Binding-site contacts:
Ligand atom C2 contacts residue ASN1095 of chain 1.C at 2.6 Å.
Ligand atom C8 contacts residue THR1097 of chain 1.C at 4.0 Å.
Ligand atom O5 contacts residue HIS1098 of chain 1.C at 2.7 Å (h-bond).
Ligand atom C6 contacts residue HIS1098 of chain 1.C at 2.9 Å.
Ligand atom O5 contacts residue ASN1095 of chain 1.C at 3.7 Å.
Ligand atom O7 contacts residue THR1097 of chain 1.C at 2.1 Å (h-bond).
Ligand atom C1 contacts residue HIS1098 of chain 1.C at 3.1 Å.
Ligand atom C2 contacts residue THR1097 of chain 1.C at 4.4 Å.
Ligand atom O4 contacts residue HIS1098 of chain 1.C at 4.3 Å.
Ligand atom O7 contacts residue HIS1098 of chain 1.C at 4.0 Å.
Ligand atom O7 contacts residue ASN1095 of chain 1.C at 2.2 Å (h-bond).
Ligand atom C5 contacts residue HIS1098 of chain 1.C at 2.5 Å.
Ligand atom C3 contacts residue ASN1095 of chain 1.C at 4.0 Å.
Ligand atom C4 contacts residue HIS1098 of chain 1.C at 3.8 Å.
Ligand atom C2 contacts residue HIS1098 of chain 1.C at 4.3 Å.
Ligand atom N2 contacts residue THR1097 of chain 1.C at 4.1 Å.
Ligand atom C1 contacts residue THR1097 of chain 1.C at 3.5 Å.
Ligand atom O5 contacts residue THR1097 of chain 1.C at 4.4 Å.
Ligand atom O5 contacts residue PHE1100 of chain 1.C at 4.2 Å.
Ligand atom C7 contacts residue THR1097 of chain 1.C at 3.2 Å.
Ligand atom C1 contacts residue ASN1095 of chain 1.C at 2.3 Å.
Ligand atom C8 contacts residue ASN1095 of chain 1.C at 2.9 Å.
Ligand atom C7 contacts residue ASN1095 of chain 1.C at 2.0 Å.
Ligand atom N2 contacts residue ASN1095 of chain 1.C at 2.1 Å (h-bond).
Ligand atom C3 contacts residue HIS1098 of chain 1.C at 4.3 Å.
Ligand atom O6 contacts residue HIS1098 of chain 1.C at 3.8 Å.

The protein below binds the small molecule below.
Small molecule (SMILES): CC(=O)N[C@@H]1[C@@H](O)[C@H](O)[C@@H](CO)O[C@H]1O

Sequence of chain 1.C:
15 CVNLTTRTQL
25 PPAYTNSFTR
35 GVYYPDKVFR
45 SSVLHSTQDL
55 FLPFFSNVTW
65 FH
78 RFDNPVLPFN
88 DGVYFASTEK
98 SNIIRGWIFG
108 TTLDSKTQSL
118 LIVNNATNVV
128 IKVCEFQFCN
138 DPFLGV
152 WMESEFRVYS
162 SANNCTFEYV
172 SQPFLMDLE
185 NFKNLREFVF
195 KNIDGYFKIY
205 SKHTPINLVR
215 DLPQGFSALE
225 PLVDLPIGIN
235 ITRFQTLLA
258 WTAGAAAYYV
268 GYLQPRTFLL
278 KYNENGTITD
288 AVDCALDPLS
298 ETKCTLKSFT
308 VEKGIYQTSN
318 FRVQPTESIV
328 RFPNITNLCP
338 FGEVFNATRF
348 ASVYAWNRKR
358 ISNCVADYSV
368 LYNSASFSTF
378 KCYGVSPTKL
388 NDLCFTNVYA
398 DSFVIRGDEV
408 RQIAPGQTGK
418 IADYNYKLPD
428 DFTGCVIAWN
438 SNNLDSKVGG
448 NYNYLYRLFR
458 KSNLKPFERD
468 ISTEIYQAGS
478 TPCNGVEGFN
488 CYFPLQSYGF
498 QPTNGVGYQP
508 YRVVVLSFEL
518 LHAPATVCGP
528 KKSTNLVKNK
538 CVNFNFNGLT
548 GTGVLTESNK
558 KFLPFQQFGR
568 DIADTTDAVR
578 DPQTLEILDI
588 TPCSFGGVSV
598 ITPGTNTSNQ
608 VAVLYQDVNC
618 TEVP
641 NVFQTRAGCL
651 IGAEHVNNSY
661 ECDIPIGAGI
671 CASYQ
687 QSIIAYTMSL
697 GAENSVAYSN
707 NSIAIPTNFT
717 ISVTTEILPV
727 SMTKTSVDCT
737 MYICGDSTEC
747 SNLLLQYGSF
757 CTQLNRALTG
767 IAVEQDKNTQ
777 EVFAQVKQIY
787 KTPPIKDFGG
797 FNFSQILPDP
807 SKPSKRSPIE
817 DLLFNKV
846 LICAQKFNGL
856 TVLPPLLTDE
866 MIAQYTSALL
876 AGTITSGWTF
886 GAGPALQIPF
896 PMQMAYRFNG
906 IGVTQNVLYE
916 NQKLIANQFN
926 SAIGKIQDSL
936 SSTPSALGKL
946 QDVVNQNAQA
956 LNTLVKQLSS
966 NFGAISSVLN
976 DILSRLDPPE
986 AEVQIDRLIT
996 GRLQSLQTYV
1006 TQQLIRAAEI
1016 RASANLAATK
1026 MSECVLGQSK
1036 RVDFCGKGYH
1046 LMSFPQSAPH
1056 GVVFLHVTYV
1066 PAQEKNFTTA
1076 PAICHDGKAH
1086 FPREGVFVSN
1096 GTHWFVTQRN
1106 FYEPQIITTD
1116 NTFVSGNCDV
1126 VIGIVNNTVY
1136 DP